Binding-site contacts:
Ligand atom C5 contacts residue ASN122 of chain 1.A at 4.0 Å.
Ligand atom N2 contacts residue ASN173 of chain 1.A at 2.8 Å (h-bond).
Ligand atom C3 contacts residue ASN173 of chain 1.A at 3.8 Å.
Ligand atom C6 contacts residue THR175 of chain 1.A at 3.4 Å.
Ligand atom O5 contacts residue THR175 of chain 1.A at 3.1 Å (h-bond).
Ligand atom C1 contacts residue ASN122 of chain 1.A at 3.7 Å.
Ligand atom C1 contacts residue ASN173 of chain 1.A at 1.5 Å.
Ligand atom C8 contacts residue ASN173 of chain 1.A at 4.2 Å.
Ligand atom C1 contacts residue THR175 of chain 1.A at 4.0 Å.
Ligand atom C7 contacts residue ASN173 of chain 1.A at 3.0 Å.
Ligand atom O7 contacts residue ASN173 of chain 1.A at 2.8 Å (h-bond).
Ligand atom C5 contacts residue ASN173 of chain 1.A at 3.7 Å.
Ligand atom C6 contacts residue ASN173 of chain 1.A at 4.4 Å.
Ligand atom O7 contacts residue ILE123 of chain 1.A at 4.0 Å.
Ligand atom O6 contacts residue THR175 of chain 1.A at 3.3 Å (h-bond).
Ligand atom O5 contacts residue ASN173 of chain 1.A at 2.4 Å (h-bond).
Ligand atom O5 contacts residue ASN122 of chain 1.A at 3.8 Å.
Ligand atom C8 contacts residue ILE123 of chain 1.A at 3.7 Å (hydrophobic).
Ligand atom C7 contacts residue ILE123 of chain 1.A at 4.0 Å (hydrophobic).
Ligand atom C4 contacts residue ASN173 of chain 1.A at 4.2 Å.
Ligand atom C2 contacts residue ASN173 of chain 1.A at 2.5 Å.
Ligand atom C5 contacts residue THR175 of chain 1.A at 3.6 Å.

This protein binds this small molecule.
Small molecule (SMILES): CC(=O)N[C@@H]1[C@@H](O)[C@H](O)[C@@H](CO)O[C@H]1O

Sequence of chain 1.A:
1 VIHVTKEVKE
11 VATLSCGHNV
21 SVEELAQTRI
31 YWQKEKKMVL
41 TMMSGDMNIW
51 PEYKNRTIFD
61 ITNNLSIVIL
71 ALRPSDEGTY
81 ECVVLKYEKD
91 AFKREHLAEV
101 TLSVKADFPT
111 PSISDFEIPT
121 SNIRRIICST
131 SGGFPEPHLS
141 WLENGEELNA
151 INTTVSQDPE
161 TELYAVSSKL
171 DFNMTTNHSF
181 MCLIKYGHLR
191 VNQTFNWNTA